The small molecule below binds the protein below.
Small molecule (SMILES): CC(=O)N[C@@H]1[C@@H](O)[C@H](O)[C@@H](CO)O[C@H]1O

Sequence of chain 1.G:
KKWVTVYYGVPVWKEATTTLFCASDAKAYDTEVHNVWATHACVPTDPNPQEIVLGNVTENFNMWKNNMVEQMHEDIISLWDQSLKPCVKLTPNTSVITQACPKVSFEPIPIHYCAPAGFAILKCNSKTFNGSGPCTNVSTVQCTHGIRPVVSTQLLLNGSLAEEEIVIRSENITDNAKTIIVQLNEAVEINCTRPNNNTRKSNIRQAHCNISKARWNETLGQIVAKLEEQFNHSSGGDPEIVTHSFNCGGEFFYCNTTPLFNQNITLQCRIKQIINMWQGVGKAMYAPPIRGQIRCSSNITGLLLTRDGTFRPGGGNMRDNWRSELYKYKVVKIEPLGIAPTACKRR

Binding-site contacts:
Ligand atom N2 contacts residue HIS377 of chain 1.G at 3.0 Å (h-bond).
Ligand atom C8 contacts residue THR387 of chain 1.G at 4.1 Å.
Ligand atom C3 contacts residue ASN400 of chain 1.G at 3.9 Å.
Ligand atom N2 contacts residue THR402 of chain 1.G at 3.9 Å.
Ligand atom O7 contacts residue ASN400 of chain 1.G at 3.1 Å (h-bond).
Ligand atom N2 contacts residue ASN400 of chain 1.G at 3.0 Å (h-bond).
Ligand atom C7 contacts residue ASN400 of chain 1.G at 3.2 Å.
Ligand atom C8 contacts residue VAL386 of chain 1.G at 3.5 Å (hydrophobic).
Ligand atom C8 contacts residue ASN400 of chain 1.G at 3.8 Å.
Ligand atom O5 contacts residue ASN400 of chain 1.G at 2.4 Å (h-bond).
Ligand atom C2 contacts residue HIS377 of chain 1.G at 3.9 Å.
Ligand atom O7 contacts residue THR387 of chain 1.G at 3.6 Å.
Ligand atom C4 contacts residue ASN400 of chain 1.G at 4.3 Å.
Ligand atom C8 contacts residue SER378 of chain 1.G at 4.2 Å.
Ligand atom C1 contacts residue ASN400 of chain 1.G at 1.5 Å.
Ligand atom C5 contacts residue ASN400 of chain 1.G at 3.8 Å.
Ligand atom C1 contacts residue THR402 of chain 1.G at 3.7 Å.
Ligand atom C8 contacts residue HIS377 of chain 1.G at 3.7 Å.
Ligand atom C2 contacts residue ASN400 of chain 1.G at 2.5 Å.
Ligand atom C3 contacts residue HIS377 of chain 1.G at 3.6 Å.
Ligand atom C2 contacts residue THR402 of chain 1.G at 4.4 Å.
Ligand atom C7 contacts residue VAL386 of chain 1.G at 4.3 Å (hydrophobic).
Ligand atom O3 contacts residue HIS377 of chain 1.G at 3.8 Å.
Ligand atom C7 contacts residue THR387 of chain 1.G at 4.3 Å.
Ligand atom C7 contacts residue HIS377 of chain 1.G at 3.8 Å.